Binding-site contacts:
Ligand atom C4 contacts residue ASN616 of chain 1.A at 4.3 Å.
Ligand atom C7 contacts residue ASN616 of chain 1.A at 4.0 Å.
Ligand atom C8 contacts residue GLU619 of chain 1.A at 3.5 Å.
Ligand atom C5 contacts residue ASN616 of chain 1.A at 3.7 Å.
Ligand atom C7 contacts residue GLU619 of chain 1.A at 4.2 Å.
Ligand atom N2 contacts residue THR618 of chain 1.A at 4.3 Å.
Ligand atom C1 contacts residue ASN616 of chain 1.A at 1.4 Å.
Ligand atom N2 contacts residue ASN616 of chain 1.A at 2.9 Å (h-bond).
Ligand atom C7 contacts residue THR618 of chain 1.A at 3.7 Å.
Ligand atom C8 contacts residue THR618 of chain 1.A at 4.2 Å.
Ligand atom C3 contacts residue ASN616 of chain 1.A at 3.8 Å.
Ligand atom O7 contacts residue THR618 of chain 1.A at 3.5 Å (h-bond).
Ligand atom O5 contacts residue ASN616 of chain 1.A at 2.4 Å (h-bond).
Ligand atom C2 contacts residue ASN616 of chain 1.A at 2.5 Å.

The protein below binds the small molecule below.
Small molecule (SMILES): CC(=O)N[C@@H]1[C@@H](O)[C@H](O)[C@@H](CO)O[C@H]1O

Sequence of chain 1.A:
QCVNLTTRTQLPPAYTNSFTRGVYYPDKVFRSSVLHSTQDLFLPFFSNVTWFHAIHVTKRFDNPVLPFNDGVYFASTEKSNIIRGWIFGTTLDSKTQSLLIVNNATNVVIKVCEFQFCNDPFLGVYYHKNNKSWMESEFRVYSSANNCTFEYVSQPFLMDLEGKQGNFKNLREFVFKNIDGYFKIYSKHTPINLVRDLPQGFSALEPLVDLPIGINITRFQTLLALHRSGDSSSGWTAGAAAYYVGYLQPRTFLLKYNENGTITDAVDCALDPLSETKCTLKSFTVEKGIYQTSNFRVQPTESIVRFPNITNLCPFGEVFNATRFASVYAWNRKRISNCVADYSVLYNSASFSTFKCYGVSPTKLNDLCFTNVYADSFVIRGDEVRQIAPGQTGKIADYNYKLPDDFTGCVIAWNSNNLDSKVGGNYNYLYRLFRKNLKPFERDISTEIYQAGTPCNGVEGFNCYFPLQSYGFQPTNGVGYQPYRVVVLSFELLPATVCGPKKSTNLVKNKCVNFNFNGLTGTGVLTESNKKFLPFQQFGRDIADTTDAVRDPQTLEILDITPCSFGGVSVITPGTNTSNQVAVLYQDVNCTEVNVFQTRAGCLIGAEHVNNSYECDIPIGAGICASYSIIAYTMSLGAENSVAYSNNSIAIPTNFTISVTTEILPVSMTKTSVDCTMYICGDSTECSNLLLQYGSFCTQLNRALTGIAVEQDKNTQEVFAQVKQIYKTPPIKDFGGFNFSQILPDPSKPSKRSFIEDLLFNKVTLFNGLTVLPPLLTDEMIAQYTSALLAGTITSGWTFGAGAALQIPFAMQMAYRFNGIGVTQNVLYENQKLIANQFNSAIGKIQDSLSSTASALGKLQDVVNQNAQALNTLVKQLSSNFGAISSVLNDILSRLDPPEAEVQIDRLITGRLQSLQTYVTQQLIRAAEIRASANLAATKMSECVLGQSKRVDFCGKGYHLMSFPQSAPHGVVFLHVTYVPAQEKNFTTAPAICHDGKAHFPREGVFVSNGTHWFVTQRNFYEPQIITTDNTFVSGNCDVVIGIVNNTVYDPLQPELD